A protein and the small-molecule ligand that binds it are described below.
Small molecule (SMILES): CC(=O)N[C@@H]1[C@@H](O)[C@H](O)[C@@H](CO)O[C@H]1O

Sequence of chain 1.A:
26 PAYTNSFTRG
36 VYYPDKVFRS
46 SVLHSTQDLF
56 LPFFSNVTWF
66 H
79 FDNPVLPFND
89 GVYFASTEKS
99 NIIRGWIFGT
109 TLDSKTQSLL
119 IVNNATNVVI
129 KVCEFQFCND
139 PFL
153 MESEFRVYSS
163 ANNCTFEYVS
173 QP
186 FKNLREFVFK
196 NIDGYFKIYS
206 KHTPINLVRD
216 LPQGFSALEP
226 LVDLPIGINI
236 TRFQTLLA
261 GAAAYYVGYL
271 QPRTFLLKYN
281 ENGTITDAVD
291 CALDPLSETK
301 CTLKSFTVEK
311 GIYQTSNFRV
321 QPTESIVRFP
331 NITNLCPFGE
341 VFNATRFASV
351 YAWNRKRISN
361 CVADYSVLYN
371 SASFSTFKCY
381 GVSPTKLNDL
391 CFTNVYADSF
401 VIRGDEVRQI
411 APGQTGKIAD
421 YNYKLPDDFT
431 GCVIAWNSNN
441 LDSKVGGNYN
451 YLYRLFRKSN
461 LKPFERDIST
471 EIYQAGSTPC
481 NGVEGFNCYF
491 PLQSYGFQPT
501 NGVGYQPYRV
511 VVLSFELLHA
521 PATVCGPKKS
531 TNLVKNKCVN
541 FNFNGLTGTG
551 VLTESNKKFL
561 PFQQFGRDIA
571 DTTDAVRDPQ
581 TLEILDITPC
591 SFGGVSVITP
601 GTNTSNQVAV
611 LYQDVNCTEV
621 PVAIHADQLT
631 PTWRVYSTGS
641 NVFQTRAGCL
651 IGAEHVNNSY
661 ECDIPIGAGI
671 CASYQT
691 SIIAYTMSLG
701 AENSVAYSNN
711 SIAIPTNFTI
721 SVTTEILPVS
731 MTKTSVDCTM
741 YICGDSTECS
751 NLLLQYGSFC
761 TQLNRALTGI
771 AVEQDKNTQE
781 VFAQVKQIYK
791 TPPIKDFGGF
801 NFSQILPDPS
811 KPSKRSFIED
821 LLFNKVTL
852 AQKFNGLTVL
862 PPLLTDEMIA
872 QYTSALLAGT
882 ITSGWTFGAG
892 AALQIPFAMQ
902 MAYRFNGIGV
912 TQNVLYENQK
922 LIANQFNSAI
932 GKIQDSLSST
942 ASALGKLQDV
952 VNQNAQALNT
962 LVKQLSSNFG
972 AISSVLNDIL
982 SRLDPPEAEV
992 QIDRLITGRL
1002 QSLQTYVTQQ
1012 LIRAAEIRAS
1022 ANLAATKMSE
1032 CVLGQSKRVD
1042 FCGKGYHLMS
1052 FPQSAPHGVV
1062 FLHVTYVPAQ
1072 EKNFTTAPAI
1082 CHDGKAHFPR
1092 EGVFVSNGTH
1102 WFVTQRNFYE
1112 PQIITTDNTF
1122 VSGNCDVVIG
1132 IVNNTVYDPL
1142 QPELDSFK

Binding-site contacts:
Ligand atom C1 contacts residue ASN603 of chain 1.A at 1.4 Å.
Ligand atom O7 contacts residue ASN603 of chain 1.A at 4.2 Å.
Ligand atom C3 contacts residue ASN603 of chain 1.A at 3.8 Å.
Ligand atom C5 contacts residue ASN603 of chain 1.A at 3.7 Å.
Ligand atom C7 contacts residue ASN603 of chain 1.A at 3.8 Å.
Ligand atom C3 contacts residue THR604 of chain 1.A at 4.5 Å.
Ligand atom N2 contacts residue THR604 of chain 1.A at 3.6 Å.
Ligand atom C4 contacts residue ASN603 of chain 1.A at 4.3 Å.
Ligand atom C1 contacts residue THR604 of chain 1.A at 3.8 Å.
Ligand atom C8 contacts residue THR604 of chain 1.A at 4.4 Å.
Ligand atom C2 contacts residue ASN603 of chain 1.A at 2.5 Å.
Ligand atom O5 contacts residue ASN603 of chain 1.A at 2.4 Å (h-bond).
Ligand atom C2 contacts residue THR604 of chain 1.A at 4.1 Å.
Ligand atom N2 contacts residue ASN603 of chain 1.A at 2.9 Å (h-bond).
Ligand atom C8 contacts residue ASN603 of chain 1.A at 3.9 Å.